Binding-site contacts:
Ligand atom C14 contacts residue PHE96 of chain 2.A at 3.7 Å (hydrophobic).
Ligand atom C5 contacts residue ILE51 of chain 2.A at 3.6 Å (hydrophobic).
Ligand atom C18 contacts residue ALA54 of chain 2.A at 3.9 Å (hydrophobic).
Ligand atom C17 contacts residue PHE96 of chain 2.A at 3.9 Å (hydrophobic).
Ligand atom C17 contacts residue LEU92 of chain 2.A at 3.5 Å (hydrophobic).
Ligand atom C3 contacts residue GLN215 of chain 2.A at 3.9 Å.
Ligand atom C16 contacts residue LEU92 of chain 2.A at 3.8 Å (hydrophobic).
Ligand atom C23 contacts residue HIS218 of chain 2.A at 3.7 Å.
Ligand atom C21 contacts residue GLN215 of chain 2.A at 3.7 Å.
Ligand atom C3 contacts residue ILE51 of chain 2.A at 3.9 Å (hydrophobic).
Ligand atom C21 contacts residue TRP88 of chain 2.A at 3.8 Å (hydrophobic).
Ligand atom C26 contacts residue PHE96 of chain 2.A at 3.8 Å (hydrophobic).
Ligand atom O19 contacts residue GLN58 of chain 2.A at 3.2 Å.
Ligand atom O20 contacts residue ALA110 of chain 2.A at 2.8 Å (h-bond).
Ligand atom N13 contacts residue PHE96 of chain 2.A at 3.6 Å.
Ligand atom C15 contacts residue PHE96 of chain 2.A at 3.5 Å (hydrophobic).
Ligand atom O19 contacts residue ALA110 of chain 2.A at 3.7 Å.
Ligand atom C12 contacts residue ALA55 of chain 2.A at 3.8 Å (hydrophobic).
Ligand atom C4 contacts residue GLN215 of chain 2.A at 3.8 Å.
Ligand atom C22 contacts residue ILE93 of chain 2.A at 3.5 Å (hydrophobic).
Ligand atom C23 contacts residue PHE222 of chain 2.A at 3.8 Å (hydrophobic).
Ligand atom C2 contacts residue GLN215 of chain 2.A at 3.6 Å.
Ligand atom C18 contacts residue ALA110 of chain 2.A at 3.7 Å (hydrophobic).
Ligand atom C4 contacts residue ILE51 of chain 2.A at 3.6 Å (hydrophobic).
Ligand atom C6 contacts residue ILE51 of chain 2.A at 3.8 Å (hydrophobic).
Ligand atom C6 contacts residue GLN215 of chain 2.A at 3.9 Å.
Ligand atom C12 contacts residue PHE96 of chain 2.A at 3.6 Å (hydrophobic).
Ligand atom C16 contacts residue ALA55 of chain 2.A at 3.7 Å (hydrophobic).
Ligand atom C1 contacts residue GLN215 of chain 2.A at 3.7 Å.
Ligand atom C16 contacts residue PHE96 of chain 2.A at 3.7 Å (hydrophobic).
Ligand atom O19 contacts residue PHE96 of chain 2.A at 3.9 Å.
Ligand atom O20 contacts residue ALA54 of chain 2.A at 3.3 Å.
Ligand atom C24 contacts residue PHE222 of chain 2.A at 3.8 Å (hydrophobic).
Ligand atom C14 contacts residue ILE51 of chain 2.A at 3.9 Å (hydrophobic).
Ligand atom C9 contacts residue ILE128 of chain 2.A at 3.7 Å (hydrophobic).
Ligand atom O20 contacts residue LEU109 of chain 2.A at 3.3 Å.
Ligand atom N13 contacts residue ILE51 of chain 2.A at 3.5 Å.
Ligand atom C25 contacts residue VAL132 of chain 2.A at 3.7 Å (hydrophobic).
Ligand atom C17 contacts residue ALA55 of chain 2.A at 3.6 Å (hydrophobic).
Ligand atom C27 contacts residue ALA55 of chain 2.A at 3.8 Å (hydrophobic).

The protein below binds the small molecule below.
Small molecule (SMILES): Cc1cc2c(cc1C1(c3ccc(C(=O)O)cn3)CC1)C(C)(C)CCC2(C)C

Sequence of chain 2.A:
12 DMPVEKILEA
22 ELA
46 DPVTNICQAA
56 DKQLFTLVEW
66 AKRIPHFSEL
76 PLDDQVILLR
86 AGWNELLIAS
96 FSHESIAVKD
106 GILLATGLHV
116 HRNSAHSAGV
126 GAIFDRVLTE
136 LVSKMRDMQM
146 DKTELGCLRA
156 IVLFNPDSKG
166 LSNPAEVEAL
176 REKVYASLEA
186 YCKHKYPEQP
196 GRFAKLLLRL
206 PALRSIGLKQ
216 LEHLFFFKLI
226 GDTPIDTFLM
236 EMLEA